Sequence of chain 1.F:
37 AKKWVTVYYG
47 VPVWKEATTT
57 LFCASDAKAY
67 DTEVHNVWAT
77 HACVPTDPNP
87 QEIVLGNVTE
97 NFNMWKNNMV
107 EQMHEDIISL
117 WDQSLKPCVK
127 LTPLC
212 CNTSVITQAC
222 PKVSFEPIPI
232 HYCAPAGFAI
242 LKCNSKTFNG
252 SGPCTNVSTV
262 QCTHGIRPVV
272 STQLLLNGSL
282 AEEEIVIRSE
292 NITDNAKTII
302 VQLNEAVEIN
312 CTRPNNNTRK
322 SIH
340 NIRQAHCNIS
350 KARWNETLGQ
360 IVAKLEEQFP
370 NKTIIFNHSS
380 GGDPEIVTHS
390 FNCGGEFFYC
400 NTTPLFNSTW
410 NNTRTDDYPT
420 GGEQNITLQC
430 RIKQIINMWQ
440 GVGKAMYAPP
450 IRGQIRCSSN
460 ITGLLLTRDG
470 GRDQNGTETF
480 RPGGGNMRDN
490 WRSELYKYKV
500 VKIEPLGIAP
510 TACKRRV

Binding-site contacts:
Ligand atom C8 contacts residue ASN354 of chain 1.F at 4.3 Å.
Ligand atom C7 contacts residue THR414 of chain 1.F at 3.7 Å.
Ligand atom O7 contacts residue THR414 of chain 1.F at 3.2 Å (h-bond).
Ligand atom C5 contacts residue ASN354 of chain 1.F at 3.7 Å.
Ligand atom C8 contacts residue THR414 of chain 1.F at 3.4 Å.
Ligand atom C8 contacts residue ASP415 of chain 1.F at 3.6 Å.
Ligand atom C8 contacts residue TRP409 of chain 1.F at 3.3 Å (hydrophobic).
Ligand atom C2 contacts residue ASN354 of chain 1.F at 2.4 Å.
Ligand atom C3 contacts residue ASN354 of chain 1.F at 3.7 Å.
Ligand atom C7 contacts residue TRP409 of chain 1.F at 3.6 Å (hydrophobic).
Ligand atom O7 contacts residue ARG413 of chain 1.F at 3.5 Å.
Ligand atom C7 contacts residue ASP415 of chain 1.F at 4.0 Å.
Ligand atom O7 contacts residue TRP409 of chain 1.F at 3.6 Å.
Ligand atom C7 contacts residue ASN354 of chain 1.F at 3.7 Å.
Ligand atom C8 contacts residue ASP416 of chain 1.F at 3.3 Å.
Ligand atom O3 contacts residue ARG413 of chain 1.F at 4.1 Å.
Ligand atom C1 contacts residue ASN354 of chain 1.F at 1.4 Å.
Ligand atom C4 contacts residue ASN354 of chain 1.F at 4.2 Å.
Ligand atom O7 contacts residue THR412 of chain 1.F at 4.1 Å.
Ligand atom N2 contacts residue ASN354 of chain 1.F at 2.6 Å (h-bond).
Ligand atom O5 contacts residue ASN354 of chain 1.F at 2.5 Å (h-bond).
Ligand atom O7 contacts residue ASP415 of chain 1.F at 4.0 Å.
Ligand atom N2 contacts residue TRP409 of chain 1.F at 4.1 Å.
Ligand atom O3 contacts residue ASP415 of chain 1.F at 4.2 Å.

The protein below binds the small molecule below.
Small molecule (SMILES): CC(=O)N[C@@H]1[C@@H](O)[C@H](O)[C@@H](CO)O[C@H]1O